A protein and the small-molecule ligand that binds it are described below.
Small molecule (SMILES): CC(=O)N[C@H]1[C@H](O[C@H]2[C@H](O)[C@@H](NC(C)=O)CO[C@@H]2CO)O[C@H](CO)[C@@H](O)[C@@H]1O

Binding-site contacts:
Ligand atom O5 contacts residue ASN154 of chain 28.C at 4.1 Å.
Ligand atom O7 contacts residue ASN154 of chain 28.C at 2.1 Å (h-bond).
Ligand atom C5 contacts residue THR156 of chain 28.C at 4.1 Å.
Ligand atom O5 contacts residue THR156 of chain 28.C at 4.0 Å.
Ligand atom N2 contacts residue ASN154 of chain 28.C at 3.2 Å (h-bond).
Ligand atom C2 contacts residue ASN154 of chain 28.C at 3.6 Å.
Ligand atom O7 contacts residue GLY150 of chain 28.C at 4.2 Å.
Ligand atom C7 contacts residue ASN154 of chain 28.C at 2.2 Å.
Ligand atom O6 contacts residue THR156 of chain 28.C at 2.7 Å (h-bond).
Ligand atom C1 contacts residue ASN154 of chain 28.C at 3.0 Å.
Ligand atom C1 contacts residue THR156 of chain 28.C at 4.2 Å.
Ligand atom C6 contacts residue THR156 of chain 28.C at 3.7 Å.
Ligand atom O7 contacts residue VAL153 of chain 28.C at 4.1 Å.
Ligand atom C8 contacts residue ASN154 of chain 28.C at 2.3 Å.

Sequence of chain 28.C:
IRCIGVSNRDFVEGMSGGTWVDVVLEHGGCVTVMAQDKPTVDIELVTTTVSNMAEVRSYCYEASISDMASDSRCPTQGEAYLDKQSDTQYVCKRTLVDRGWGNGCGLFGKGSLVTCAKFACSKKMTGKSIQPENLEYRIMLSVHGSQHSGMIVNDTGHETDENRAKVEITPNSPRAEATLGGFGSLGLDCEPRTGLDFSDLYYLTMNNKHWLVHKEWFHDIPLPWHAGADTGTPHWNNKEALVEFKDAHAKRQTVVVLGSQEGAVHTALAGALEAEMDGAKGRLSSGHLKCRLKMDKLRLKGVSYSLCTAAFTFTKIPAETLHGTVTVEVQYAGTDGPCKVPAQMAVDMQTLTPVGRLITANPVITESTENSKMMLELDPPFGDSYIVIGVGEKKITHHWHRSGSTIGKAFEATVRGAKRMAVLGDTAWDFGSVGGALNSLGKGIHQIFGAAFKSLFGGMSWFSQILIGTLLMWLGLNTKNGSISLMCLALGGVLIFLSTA